Sequence of chain 1.C:
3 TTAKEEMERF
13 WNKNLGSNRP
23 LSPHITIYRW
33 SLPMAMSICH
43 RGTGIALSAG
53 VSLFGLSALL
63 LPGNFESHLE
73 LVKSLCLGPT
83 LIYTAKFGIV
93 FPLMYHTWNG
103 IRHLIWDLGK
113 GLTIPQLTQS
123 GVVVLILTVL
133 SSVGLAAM

Sequence of chain 1.B:
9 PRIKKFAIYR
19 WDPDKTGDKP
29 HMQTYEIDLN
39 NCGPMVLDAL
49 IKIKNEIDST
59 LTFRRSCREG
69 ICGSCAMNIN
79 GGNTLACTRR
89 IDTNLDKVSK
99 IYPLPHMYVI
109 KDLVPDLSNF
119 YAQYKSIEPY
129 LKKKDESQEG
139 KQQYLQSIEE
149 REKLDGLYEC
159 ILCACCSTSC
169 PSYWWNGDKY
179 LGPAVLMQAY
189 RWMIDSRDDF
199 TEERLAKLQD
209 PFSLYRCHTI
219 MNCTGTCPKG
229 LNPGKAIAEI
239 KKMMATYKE

A small-molecule ligand and the protein it binds are described below.
Small molecule (SMILES): CC(C)Oc1cccc(NC(=O)c2ccccc2C(F)(F)F)c1

Binding-site contacts:
Ligand atom O2 contacts residue MET36 of chain 1.C at 3.7 Å.
Ligand atom C1 contacts residue ASP57 of chain 1.D at 3.6 Å.
Ligand atom F2 contacts residue TYR58 of chain 1.D at 3.3 Å.
Ligand atom C17 contacts residue ILE40 of chain 1.C at 3.7 Å (hydrophobic).
Ligand atom C2 contacts residue ILE218 of chain 1.B at 3.8 Å (hydrophobic).
Ligand atom C13 contacts residue TRP173 of chain 1.B at 3.8 Å (hydrophobic).
Ligand atom C5 contacts residue SER39 of chain 1.C at 3.2 Å.
Ligand atom F3 contacts residue SER170 of chain 1.B at 2.8 Å.
Ligand atom C7 contacts residue ARG43 of chain 1.C at 3.4 Å.
Ligand atom C3 contacts residue ARG43 of chain 1.C at 4.0 Å.
Ligand atom C3 contacts residue TYR58 of chain 1.D at 3.8 Å (hydrophobic).
Ligand atom O1 contacts residue TRP173 of chain 1.B at 3.0 Å (h-bond).
Ligand atom F1 contacts residue TRP173 of chain 1.B at 3.6 Å.
Ligand atom C1 contacts residue ARG43 of chain 1.C at 3.9 Å.
Ligand atom C7 contacts residue ILE218 of chain 1.B at 4.0 Å (hydrophobic).
Ligand atom C2 contacts residue ARG43 of chain 1.C at 3.5 Å.
Ligand atom F3 contacts residue ASP57 of chain 1.D at 2.8 Å.
Ligand atom C5 contacts residue ARG43 of chain 1.C at 3.5 Å.
Ligand atom C8 contacts residue TYR58 of chain 1.D at 3.6 Å (hydrophobic).
Ligand atom C16 contacts residue ILE27 of chain 1.C at 3.8 Å (hydrophobic).
Ligand atom C1 contacts residue SER170 of chain 1.B at 3.7 Å.
Ligand atom F1 contacts residue SER170 of chain 1.B at 3.4 Å.
Ligand atom F2 contacts residue TRP173 of chain 1.B at 3.6 Å.
Ligand atom N contacts residue ILE40 of chain 1.C at 4.0 Å.
Ligand atom C12 contacts residue ILE27 of chain 1.C at 3.7 Å (hydrophobic).
Ligand atom F2 contacts residue ASP57 of chain 1.D at 3.5 Å.
Ligand atom F3 contacts residue HIS216 of chain 1.B at 3.3 Å.
Ligand atom F2 contacts residue ARG43 of chain 1.C at 3.4 Å.
Ligand atom C17 contacts residue TRP32 of chain 1.C at 3.6 Å (hydrophobic).
Ligand atom O1 contacts residue TYR58 of chain 1.D at 3.1 Å (h-bond).
Ligand atom C6 contacts residue SER39 of chain 1.C at 3.7 Å.
Ligand atom O2 contacts residue ILE27 of chain 1.C at 3.7 Å.
Ligand atom F1 contacts residue ILE218 of chain 1.B at 3.7 Å.
Ligand atom C4 contacts residue SER39 of chain 1.C at 4.0 Å.
Ligand atom F1 contacts residue PRO169 of chain 1.B at 3.6 Å.
Ligand atom C17 contacts residue MET36 of chain 1.C at 4.0 Å (hydrophobic).
Ligand atom C7 contacts residue HIS216 of chain 1.B at 3.7 Å.
Ligand atom C6 contacts residue ARG43 of chain 1.C at 3.7 Å.
Ligand atom C15 contacts residue ILE27 of chain 1.C at 3.7 Å (hydrophobic).
Ligand atom C16 contacts residue MET36 of chain 1.C at 3.9 Å (hydrophobic).

Sequence of chain 1.D:
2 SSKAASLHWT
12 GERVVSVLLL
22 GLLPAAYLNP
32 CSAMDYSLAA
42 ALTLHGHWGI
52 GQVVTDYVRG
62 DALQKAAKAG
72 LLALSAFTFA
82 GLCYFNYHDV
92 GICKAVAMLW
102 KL